Binding-site contacts:
Ligand atom O2 contacts residue LEU103 of chain 1.A at 3.9 Å.
Ligand atom C3 contacts residue ILE167 of chain 1.A at 3.9 Å (hydrophobic).
Ligand atom O1 contacts residue MXE1 of chain 1.D at 3.9 Å.
Ligand atom C2 contacts residue SER106 of chain 1.A at 4.5 Å.
Ligand atom C3 contacts residue ACT1 of chain 1.C at 3.2 Å.
Ligand atom O2 contacts residue ILE167 of chain 1.A at 4.2 Å.
Ligand atom C3 contacts residue LEU103 of chain 1.A at 3.6 Å (hydrophobic).
Ligand atom C1 contacts residue MXE1 of chain 1.D at 3.5 Å.
Ligand atom C3 contacts residue PHE143 of chain 1.A at 4.0 Å (hydrophobic).
Ligand atom C1 contacts residue GLU66 of chain 1.A at 3.3 Å.
Ligand atom C2 contacts residue ACT1 of chain 1.C at 3.0 Å.
Ligand atom C2 contacts residue GLU66 of chain 1.A at 3.5 Å.
Ligand atom C2 contacts residue LEU103 of chain 1.A at 3.4 Å (hydrophobic).
Ligand atom O2 contacts residue GLU66 of chain 1.A at 4.0 Å.
Ligand atom C1 contacts residue ACT1 of chain 1.C at 3.7 Å.
Ligand atom O2 contacts residue GLN104 of chain 1.A at 4.3 Å.
Ligand atom O2 contacts residue ACT1 of chain 1.C at 3.2 Å.
Ligand atom C2 contacts residue GLN104 of chain 1.A at 3.2 Å.
Ligand atom C1 contacts residue GLN104 of chain 1.A at 4.0 Å.
Ligand atom O1 contacts residue GLU66 of chain 1.A at 2.5 Å (salt-bridge).

Sequence of chain 1.A:
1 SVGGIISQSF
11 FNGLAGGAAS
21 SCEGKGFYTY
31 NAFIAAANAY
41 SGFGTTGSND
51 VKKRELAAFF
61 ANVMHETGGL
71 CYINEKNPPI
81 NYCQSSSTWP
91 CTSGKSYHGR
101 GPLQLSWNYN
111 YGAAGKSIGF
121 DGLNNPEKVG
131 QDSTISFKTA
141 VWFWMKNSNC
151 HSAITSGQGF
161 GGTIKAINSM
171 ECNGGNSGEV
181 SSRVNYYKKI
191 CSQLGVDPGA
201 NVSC

The small molecule below binds the protein below.
Small molecule (SMILES): COCCO